Sequence of chain 1.D:
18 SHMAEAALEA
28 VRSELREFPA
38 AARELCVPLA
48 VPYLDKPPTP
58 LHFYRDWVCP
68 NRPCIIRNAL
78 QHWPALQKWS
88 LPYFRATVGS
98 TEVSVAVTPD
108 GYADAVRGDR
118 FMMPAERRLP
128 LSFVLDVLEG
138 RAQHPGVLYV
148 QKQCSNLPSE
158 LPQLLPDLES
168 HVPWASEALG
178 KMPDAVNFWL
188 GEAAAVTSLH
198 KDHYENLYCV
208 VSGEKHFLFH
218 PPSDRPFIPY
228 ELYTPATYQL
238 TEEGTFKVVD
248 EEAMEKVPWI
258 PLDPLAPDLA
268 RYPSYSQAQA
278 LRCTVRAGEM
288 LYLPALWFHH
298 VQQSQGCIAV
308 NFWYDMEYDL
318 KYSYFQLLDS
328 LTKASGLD

This small molecule binds to this protein.
Small molecule (SMILES): O=C(O)CCC(=O)C(=O)O

Binding-site contacts:
Ligand atom O4 contacts residue LYS212 of chain 1.D at 3.3 Å (salt-bridge).
Ligand atom O1 contacts residue MN1 of chain 1.P at 4.0 Å.
Ligand atom C5 contacts residue TRP186 of chain 1.D at 3.9 Å (hydrophobic).
Ligand atom O3 contacts residue TYR146 of chain 1.D at 2.7 Å (h-bond).
Ligand atom C5 contacts residue TYR146 of chain 1.D at 3.5 Å (hydrophobic).
Ligand atom O4 contacts residue TYR146 of chain 1.D at 3.8 Å.
Ligand atom C5 contacts residue LYS212 of chain 1.D at 4.0 Å.
Ligand atom C3 contacts residue TRP186 of chain 1.D at 3.7 Å (hydrophobic).
Ligand atom C2 contacts residue MN1 of chain 1.P at 2.7 Å.
Ligand atom O3 contacts residue THR194 of chain 1.D at 2.6 Å (h-bond).
Ligand atom O5 contacts residue HIS197 of chain 1.D at 2.9 Å (h-bond).
Ligand atom O5 contacts residue MN1 of chain 1.P at 2.1 Å.
Ligand atom O3 contacts residue LYS212 of chain 1.D at 3.8 Å.
Ligand atom C1 contacts residue ASP199 of chain 1.D at 3.6 Å.
Ligand atom C1 contacts residue ASN308 of chain 1.D at 4.0 Å.
Ligand atom O1 contacts residue ASN203 of chain 1.D at 2.3 Å (h-bond).
Ligand atom C1 contacts residue ASN203 of chain 1.D at 3.0 Å.
Ligand atom O5 contacts residue ASP199 of chain 1.D at 4.0 Å.
Ligand atom O3 contacts residue VAL298 of chain 1.D at 3.9 Å.
Ligand atom C5 contacts residue TYR205 of chain 1.D at 3.5 Å (hydrophobic).
Ligand atom C1 contacts residue HIS296 of chain 1.D at 3.7 Å.
Ligand atom C4 contacts residue VAL298 of chain 1.D at 3.6 Å (hydrophobic).
Ligand atom C3 contacts residue TYR205 of chain 1.D at 3.5 Å (hydrophobic).
Ligand atom C1 contacts residue MN1 of chain 1.P at 2.7 Å.
Ligand atom O4 contacts residue TYR205 of chain 1.D at 2.5 Å (h-bond).
Ligand atom O3 contacts residue TRP186 of chain 1.D at 3.8 Å.
Ligand atom C2 contacts residue HIS296 of chain 1.D at 3.6 Å.
Ligand atom O2 contacts residue MN1 of chain 1.P at 2.1 Å.
Ligand atom O2 contacts residue ASN203 of chain 1.D at 3.0 Å (h-bond).
Ligand atom C4 contacts residue THR194 of chain 1.D at 3.8 Å.
Ligand atom O1 contacts residue ASN308 of chain 1.D at 2.9 Å (h-bond).
Ligand atom O2 contacts residue TRP310 of chain 1.D at 3.8 Å.
Ligand atom O4 contacts residue VAL298 of chain 1.D at 3.3 Å.
Ligand atom C2 contacts residue HIS197 of chain 1.D at 4.0 Å.
Ligand atom O2 contacts residue HIS296 of chain 1.D at 3.1 Å (h-bond).
Ligand atom C5 contacts residue THR194 of chain 1.D at 3.5 Å.
Ligand atom O2 contacts residue ASP199 of chain 1.D at 2.4 Å (salt-bridge).
Ligand atom O5 contacts residue HIS296 of chain 1.D at 3.2 Å (h-bond).
Ligand atom O1 contacts residue TYR205 of chain 1.D at 3.5 Å.
Ligand atom C5 contacts residue VAL298 of chain 1.D at 3.5 Å (hydrophobic).